Sequence of chain 1.E:
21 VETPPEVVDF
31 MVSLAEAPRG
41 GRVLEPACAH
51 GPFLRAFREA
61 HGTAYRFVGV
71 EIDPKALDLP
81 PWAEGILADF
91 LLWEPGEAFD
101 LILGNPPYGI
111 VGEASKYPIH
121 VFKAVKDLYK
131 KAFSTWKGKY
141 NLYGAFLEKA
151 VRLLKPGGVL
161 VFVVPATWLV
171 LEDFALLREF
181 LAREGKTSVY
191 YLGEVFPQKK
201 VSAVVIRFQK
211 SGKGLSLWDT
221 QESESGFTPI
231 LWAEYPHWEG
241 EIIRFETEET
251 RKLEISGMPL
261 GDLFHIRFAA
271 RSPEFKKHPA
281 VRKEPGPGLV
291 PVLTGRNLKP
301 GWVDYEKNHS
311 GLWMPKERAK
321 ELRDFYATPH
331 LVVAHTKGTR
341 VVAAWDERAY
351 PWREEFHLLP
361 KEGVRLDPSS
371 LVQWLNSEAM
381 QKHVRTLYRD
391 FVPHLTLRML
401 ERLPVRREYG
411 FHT

Binding-site contacts:
Ligand atom N3 contacts residue GLU71 of chain 1.E at 3.8 Å.
Ligand atom C3' contacts residue GLU71 of chain 1.E at 3.8 Å.
Ligand atom C6 contacts residue ASP89 of chain 1.E at 3.7 Å.
Ligand atom O4' contacts residue ALA47 of chain 1.E at 3.2 Å.
Ligand atom C2 contacts residue ILE72 of chain 1.E at 3.3 Å (hydrophobic).
Ligand atom CB contacts residue VAL21 of chain 1.E at 3.3 Å (hydrophobic).
Ligand atom N6 contacts residue GOL1 of chain 1.I at 3.0 Å (h-bond).
Ligand atom N6 contacts residue PHE146 of chain 1.E at 3.8 Å.
Ligand atom O3' contacts residue ALA76 of chain 1.E at 3.7 Å.
Ligand atom N contacts residue ALA47 of chain 1.E at 2.8 Å (h-bond).
Ligand atom O2' contacts residue ASP73 of chain 1.E at 3.6 Å.
Ligand atom N3 contacts residue ILE72 of chain 1.E at 3.2 Å (h-bond).
Ligand atom CG contacts residue ASN105 of chain 1.E at 3.2 Å.
Ligand atom C8 contacts residue PRO107 of chain 1.E at 3.8 Å (hydrophobic).
Ligand atom C6 contacts residue PHE146 of chain 1.E at 3.7 Å (hydrophobic).
Ligand atom N1 contacts residue ALA88 of chain 1.E at 3.6 Å.
Ligand atom SD contacts residue ASN105 of chain 1.E at 3.5 Å (h-bond).
Ligand atom SD contacts residue PRO107 of chain 1.E at 3.6 Å (h-bond).
Ligand atom O2' contacts residue GLU71 of chain 1.E at 2.6 Å (salt-bridge).
Ligand atom N6 contacts residue ASP89 of chain 1.E at 2.8 Å (salt-bridge).
Ligand atom N1 contacts residue ASP89 of chain 1.E at 3.6 Å.
Ligand atom N contacts residue ASN105 of chain 1.E at 2.9 Å (h-bond).
Ligand atom O3' contacts residue ALA49 of chain 1.E at 3.8 Å.
Ligand atom C4 contacts residue ILE72 of chain 1.E at 3.6 Å (hydrophobic).
Ligand atom N1 contacts residue ILE72 of chain 1.E at 3.8 Å.
Ligand atom N7 contacts residue PRO107 of chain 1.E at 3.8 Å.
Ligand atom N3 contacts residue ALA47 of chain 1.E at 3.6 Å.
Ligand atom C1' contacts residue GLU71 of chain 1.E at 3.4 Å.
Ligand atom N7 contacts residue GOL1 of chain 1.I at 2.8 Å (h-bond).
Ligand atom CB contacts residue ALA47 of chain 1.E at 3.8 Å (hydrophobic).
Ligand atom CB contacts residue ASN105 of chain 1.E at 3.5 Å.
Ligand atom C4' contacts residue ALA47 of chain 1.E at 3.7 Å (hydrophobic).
Ligand atom C5' contacts residue VAL21 of chain 1.E at 3.6 Å (hydrophobic).
Ligand atom N1 contacts residue PHE90 of chain 1.E at 2.9 Å (h-bond).
Ligand atom C8 contacts residue GOL1 of chain 1.I at 3.5 Å.
Ligand atom C2' contacts residue GLU71 of chain 1.E at 3.4 Å.
Ligand atom C2 contacts residue PHE90 of chain 1.E at 3.7 Å (hydrophobic).
Ligand atom C2 contacts residue ALA88 of chain 1.E at 3.4 Å (hydrophobic).
Ligand atom O3' contacts residue GLU71 of chain 1.E at 2.8 Å (salt-bridge).
Ligand atom CG contacts residue VAL21 of chain 1.E at 3.5 Å (hydrophobic).

This small molecule binds to this protein.
Small molecule (SMILES): NCCSC[C@H]1O[C@@H](n2cnc3c(N)ncnc32)[C@H](O)[C@@H]1O